A protein and the small-molecule ligand that binds it are described below.
Small molecule (SMILES): CC(=O)N[C@H]1[C@H](O[C@H]2[C@H](O)[C@@H](NC(C)=O)CO[C@@H]2CO)O[C@H](CO)[C@@H](O)[C@@H]1O

Sequence of chain 37.E:
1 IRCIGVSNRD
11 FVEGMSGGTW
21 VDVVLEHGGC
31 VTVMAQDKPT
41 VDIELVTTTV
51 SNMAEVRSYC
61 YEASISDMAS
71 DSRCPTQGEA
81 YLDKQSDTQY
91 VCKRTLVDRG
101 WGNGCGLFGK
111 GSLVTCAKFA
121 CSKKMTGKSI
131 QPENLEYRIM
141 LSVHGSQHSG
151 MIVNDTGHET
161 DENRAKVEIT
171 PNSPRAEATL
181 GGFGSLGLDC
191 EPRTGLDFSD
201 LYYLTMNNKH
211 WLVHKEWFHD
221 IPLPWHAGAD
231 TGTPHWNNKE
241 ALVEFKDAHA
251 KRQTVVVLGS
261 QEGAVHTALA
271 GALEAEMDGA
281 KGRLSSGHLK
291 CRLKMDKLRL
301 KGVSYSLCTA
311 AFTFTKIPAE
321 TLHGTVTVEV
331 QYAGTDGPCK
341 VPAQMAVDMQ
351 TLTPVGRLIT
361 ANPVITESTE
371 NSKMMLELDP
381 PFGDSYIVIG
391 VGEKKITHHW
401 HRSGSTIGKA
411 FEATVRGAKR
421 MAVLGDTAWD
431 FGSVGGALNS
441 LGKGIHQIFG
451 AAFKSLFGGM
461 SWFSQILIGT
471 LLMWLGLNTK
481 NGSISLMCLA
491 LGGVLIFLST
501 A

Binding-site contacts:
Ligand atom C1 contacts residue ASN154 of chain 37.E at 3.4 Å.
Ligand atom C8 contacts residue ASN154 of chain 37.E at 3.6 Å.
Ligand atom C7 contacts residue ASN154 of chain 37.E at 3.3 Å.
Ligand atom O6 contacts residue MET151 of chain 37.E at 3.4 Å.
Ligand atom C2 contacts residue ASN154 of chain 37.E at 3.5 Å.
Ligand atom C8 contacts residue THR156 of chain 37.E at 4.0 Å.
Ligand atom C7 contacts residue THR156 of chain 37.E at 3.9 Å.
Ligand atom C1 contacts residue THR156 of chain 37.E at 3.6 Å.
Ligand atom O7 contacts residue ASN154 of chain 37.E at 2.6 Å (h-bond).
Ligand atom N2 contacts residue ASN154 of chain 37.E at 3.8 Å.
Ligand atom C2 contacts residue THR156 of chain 37.E at 4.2 Å.
Ligand atom N2 contacts residue THR156 of chain 37.E at 3.6 Å (h-bond).
Ligand atom O5 contacts residue ASN154 of chain 37.E at 4.0 Å.
Ligand atom C6 contacts residue MET151 of chain 37.E at 4.5 Å (hydrophobic).